Binding-site contacts:
Ligand atom C29 contacts residue VYJ1 of chain 1.D at 4.1 Å.
Ligand atom C44 contacts residue VYJ1 of chain 1.D at 3.8 Å.
Ligand atom C26 contacts residue VYJ1 of chain 1.E at 4.0 Å.
Ligand atom C19 contacts residue ASP103 of chain 1.A at 3.9 Å.
Ligand atom C40 contacts residue VYJ1 of chain 1.E at 3.9 Å.
Ligand atom C31 contacts residue EDO1 of chain 1.F at 3.8 Å.
Ligand atom C18 contacts residue TYR98 of chain 1.A at 3.3 Å (hydrophobic).
Ligand atom C28 contacts residue VYJ1 of chain 1.E at 3.7 Å.
Ligand atom C32 contacts residue VYJ1 of chain 1.D at 3.9 Å.
Ligand atom C42 contacts residue VYJ1 of chain 1.D at 3.4 Å.
Ligand atom C02 contacts residue VYJ1 of chain 1.E at 3.6 Å.
Ligand atom C20 contacts residue TYR98 of chain 1.A at 3.4 Å (hydrophobic).
Ligand atom O46 contacts residue EDO1 of chain 1.F at 3.5 Å.
Ligand atom C01 contacts residue LEU51 of chain 1.A at 3.8 Å (hydrophobic).
Ligand atom N27 contacts residue VYJ1 of chain 1.E at 3.4 Å.
Ligand atom C04 contacts residue VYJ1 of chain 1.E at 3.5 Å.
Ligand atom N25 contacts residue VYJ1 of chain 1.E at 3.7 Å.
Ligand atom C18 contacts residue ASN99 of chain 1.A at 3.6 Å.
Ligand atom N30 contacts residue EDO1 of chain 1.F at 4.0 Å.
Ligand atom C21 contacts residue VYJ1 of chain 1.E at 3.7 Å.
Ligand atom C41 contacts residue VYJ1 of chain 1.E at 3.8 Å.
Ligand atom N36 contacts residue VYJ1 of chain 1.D at 4.1 Å.
Ligand atom C07 contacts residue VYJ1 of chain 1.E at 4.0 Å.
Ligand atom C33 contacts residue VYJ1 of chain 1.D at 3.8 Å.
Ligand atom C45 contacts residue VYJ1 of chain 1.D at 3.8 Å.
Ligand atom C47 contacts residue EDO1 of chain 1.F at 4.2 Å.
Ligand atom C43 contacts residue VYJ1 of chain 1.D at 3.4 Å.
Ligand atom N27 contacts residue TRP40 of chain 1.A at 3.8 Å.
Ligand atom O23 contacts residue VYJ1 of chain 1.E at 3.6 Å.
Ligand atom C19 contacts residue ASN99 of chain 1.A at 3.3 Å.
Ligand atom C05 contacts residue VYJ1 of chain 1.E at 3.6 Å.
Ligand atom N17 contacts residue TYR98 of chain 1.A at 3.7 Å.
Ligand atom C47 contacts residue VYJ1 of chain 1.E at 4.2 Å.
Ligand atom C35 contacts residue VYJ1 of chain 1.D at 4.0 Å.
Ligand atom C08 contacts residue VYJ1 of chain 1.E at 3.9 Å.
Ligand atom C01 contacts residue VYJ1 of chain 1.E at 3.8 Å.
Ligand atom C24 contacts residue VYJ1 of chain 1.E at 3.9 Å.
Ligand atom O03 contacts residue VYJ1 of chain 1.E at 3.8 Å.
Ligand atom C06 contacts residue VYJ1 of chain 1.E at 4.0 Å.
Ligand atom C28 contacts residue TRP40 of chain 1.A at 3.9 Å (hydrophobic).

Sequence of chain 1.A:
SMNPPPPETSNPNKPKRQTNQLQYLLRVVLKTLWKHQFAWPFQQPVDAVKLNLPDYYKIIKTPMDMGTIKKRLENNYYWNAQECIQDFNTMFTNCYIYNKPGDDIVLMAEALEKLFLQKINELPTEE

A small-molecule ligand and the protein it binds are described below.
Small molecule (SMILES): CCOc1cc(C(=O)N2CCC(N3CCN(C)CC3)CC2)ccc1Nc1ncc2c(n1)N(C1CCCC1)c1ccccc1C(=O)N2C